A small-molecule ligand and the protein it binds are described below.
Small molecule (SMILES): CC(=O)N[C@H]1[C@H](O[C@H]2[C@H](O)[C@@H](NC(C)=O)CO[C@@H]2CO)O[C@H](CO)[C@@H](O[C@@H]2O[C@H](CO)[C@@H](O)[C@H](O)[C@@H]2O)[C@@H]1O

Sequence of chain 1.A:
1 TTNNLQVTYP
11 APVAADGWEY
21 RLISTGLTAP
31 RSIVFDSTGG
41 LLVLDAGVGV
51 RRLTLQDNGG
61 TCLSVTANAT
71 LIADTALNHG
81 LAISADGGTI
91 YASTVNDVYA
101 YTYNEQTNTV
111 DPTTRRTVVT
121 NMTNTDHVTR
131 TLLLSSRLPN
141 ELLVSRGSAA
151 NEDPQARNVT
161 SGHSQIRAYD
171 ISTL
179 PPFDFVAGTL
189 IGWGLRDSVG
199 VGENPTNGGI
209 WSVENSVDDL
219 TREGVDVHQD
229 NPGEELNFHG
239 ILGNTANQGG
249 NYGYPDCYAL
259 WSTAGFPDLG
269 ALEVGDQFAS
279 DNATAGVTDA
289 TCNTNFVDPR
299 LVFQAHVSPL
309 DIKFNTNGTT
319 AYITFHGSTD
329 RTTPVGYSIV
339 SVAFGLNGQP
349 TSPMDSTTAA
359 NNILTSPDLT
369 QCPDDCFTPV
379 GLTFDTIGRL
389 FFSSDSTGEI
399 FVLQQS

Binding-site contacts:
Ligand atom C1 contacts residue GLU152 of chain 1.A at 3.8 Å.
Ligand atom O7 contacts residue GLU152 of chain 1.A at 4.3 Å.
Ligand atom C8 contacts residue ASP217 of chain 1.A at 3.4 Å.
Ligand atom O7 contacts residue THR219 of chain 1.A at 2.9 Å (h-bond).
Ligand atom O5 contacts residue ASN280 of chain 1.A at 2.2 Å (h-bond).
Ligand atom N2 contacts residue GLU152 of chain 1.A at 3.8 Å.
Ligand atom N2 contacts residue THR219 of chain 1.A at 2.8 Å (h-bond).
Ligand atom C3 contacts residue THR219 of chain 1.A at 3.6 Å.
Ligand atom O3 contacts residue ASP217 of chain 1.A at 2.7 Å (salt-bridge).
Ligand atom O6 contacts residue ASP217 of chain 1.A at 4.0 Å.
Ligand atom C2 contacts residue THR219 of chain 1.A at 3.7 Å.
Ligand atom O7 contacts residue ASP217 of chain 1.A at 3.6 Å.
Ligand atom C8 contacts residue ASN280 of chain 1.A at 4.3 Å.
Ligand atom N2 contacts residue ASP217 of chain 1.A at 3.6 Å.
Ligand atom C8 contacts residue GLU152 of chain 1.A at 3.2 Å.
Ligand atom C8 contacts residue LEU218 of chain 1.A at 4.1 Å (hydrophobic).
Ligand atom C3 contacts residue ASN280 of chain 1.A at 3.8 Å.
Ligand atom C8 contacts residue VAL215 of chain 1.A at 4.0 Å (hydrophobic).
Ligand atom C8 contacts residue ASN151 of chain 1.A at 4.4 Å.
Ligand atom C7 contacts residue THR219 of chain 1.A at 3.5 Å.
Ligand atom C7 contacts residue ASN280 of chain 1.A at 3.7 Å.
Ligand atom C7 contacts residue ASP217 of chain 1.A at 3.3 Å.
Ligand atom C5 contacts residue ASN280 of chain 1.A at 3.5 Å.
Ligand atom C2 contacts residue ASP217 of chain 1.A at 4.1 Å.
Ligand atom O7 contacts residue LEU218 of chain 1.A at 3.3 Å.
Ligand atom C7 contacts residue LEU218 of chain 1.A at 3.9 Å (hydrophobic).
Ligand atom C8 contacts residue ASP216 of chain 1.A at 3.4 Å.
Ligand atom O3 contacts residue THR219 of chain 1.A at 3.7 Å.
Ligand atom N2 contacts residue ASN280 of chain 1.A at 2.9 Å (h-bond).
Ligand atom C3 contacts residue ASP217 of chain 1.A at 3.8 Å.
Ligand atom C1 contacts residue THR219 of chain 1.A at 4.0 Å.
Ligand atom O7 contacts residue ASN280 of chain 1.A at 4.5 Å.
Ligand atom C2 contacts residue ASN280 of chain 1.A at 2.5 Å.
Ligand atom C4 contacts residue ASN280 of chain 1.A at 4.2 Å.
Ligand atom C2 contacts residue GLU152 of chain 1.A at 3.6 Å.
Ligand atom O5 contacts residue GLU152 of chain 1.A at 3.8 Å.
Ligand atom C7 contacts residue GLU152 of chain 1.A at 3.6 Å.
Ligand atom C1 contacts residue ASN280 of chain 1.A at 1.4 Å.